Sequence of chain 1.A:
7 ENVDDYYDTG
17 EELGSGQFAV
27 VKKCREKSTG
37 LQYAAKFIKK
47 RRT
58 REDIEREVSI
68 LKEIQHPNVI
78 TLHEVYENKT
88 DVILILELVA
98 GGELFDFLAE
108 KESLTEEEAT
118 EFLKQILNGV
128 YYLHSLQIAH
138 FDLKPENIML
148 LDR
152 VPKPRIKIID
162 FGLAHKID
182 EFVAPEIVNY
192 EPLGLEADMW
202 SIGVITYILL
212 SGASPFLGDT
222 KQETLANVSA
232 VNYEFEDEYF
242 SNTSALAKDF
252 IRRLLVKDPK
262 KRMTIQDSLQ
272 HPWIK

The small molecule below binds the protein below.
Small molecule (SMILES): Nc1ncnc2c1ncn2[C@@H]1O[C@H](CO[P](=O)(O)O[P](=O)(O)CP(=O)(O)O)[C@@H](O)[C@H]1O

Binding-site contacts:
Ligand atom O1A contacts residue MG1 of chain 1.F at 2.0 Å.
Ligand atom O3A contacts residue LYS42 of chain 1.A at 2.4 Å (salt-bridge).
Ligand atom C3' contacts residue GLU143 of chain 1.A at 3.6 Å.
Ligand atom O1G contacts residue GLN23 of chain 1.A at 2.6 Å (h-bond).
Ligand atom O2B contacts residue LYS42 of chain 1.A at 3.4 Å (salt-bridge).
Ligand atom C3' contacts residue ILE160 of chain 1.A at 3.4 Å (hydrophobic).
Ligand atom PG contacts residue GLY22 of chain 1.A at 3.5 Å.
Ligand atom C5' contacts residue ILE160 of chain 1.A at 2.9 Å (hydrophobic).
Ligand atom O1B contacts residue ASP161 of chain 1.A at 2.6 Å (salt-bridge).
Ligand atom PA contacts residue LYS42 of chain 1.A at 3.5 Å.
Ligand atom PB contacts residue LYS42 of chain 1.A at 3.5 Å.
Ligand atom N6 contacts residue GLU94 of chain 1.A at 2.9 Å (salt-bridge).
Ligand atom O5' contacts residue LYS42 of chain 1.A at 3.5 Å (salt-bridge).
Ligand atom PA contacts residue MG1 of chain 1.F at 3.5 Å.
Ligand atom O2G contacts residue MG1 of chain 1.G at 3.0 Å.
Ligand atom O2B contacts residue MG1 of chain 1.G at 2.4 Å.
Ligand atom O3A contacts residue ASP161 of chain 1.A at 3.6 Å.
Ligand atom O1B contacts residue MG1 of chain 1.G at 2.6 Å.
Ligand atom C8 contacts residue ILE160 of chain 1.A at 3.6 Å (hydrophobic).
Ligand atom PB contacts residue MG1 of chain 1.G at 3.0 Å.
Ligand atom O1G contacts residue GLY22 of chain 1.A at 3.2 Å.
Ligand atom N1 contacts residue VAL96 of chain 1.A at 3.2 Å (h-bond).
Ligand atom O2' contacts residue MET146 of chain 1.A at 3.6 Å.
Ligand atom O3' contacts residue GLU100 of chain 1.A at 2.6 Å (salt-bridge).
Ligand atom PB contacts residue ASP161 of chain 1.A at 3.7 Å.
Ligand atom C3B contacts residue GLY22 of chain 1.A at 3.6 Å.
Ligand atom C2 contacts residue MET146 of chain 1.A at 3.5 Å (hydrophobic).
Ligand atom O1A contacts residue ASN144 of chain 1.A at 3.2 Å (h-bond).
Ligand atom O4' contacts residue VAL27 of chain 1.A at 3.6 Å.
Ligand atom O2' contacts residue LEU19 of chain 1.A at 3.3 Å (h-bond).
Ligand atom N6 contacts residue ILE77 of chain 1.A at 3.3 Å.
Ligand atom O1G contacts residue PHE24 of chain 1.A at 3.2 Å (h-bond).
Ligand atom O3G contacts residue GLY22 of chain 1.A at 3.3 Å.
Ligand atom N3 contacts residue MET146 of chain 1.A at 3.1 Å.
Ligand atom O3G contacts residue GLN23 of chain 1.A at 3.7 Å.
Ligand atom C2 contacts residue VAL96 of chain 1.A at 3.4 Å (hydrophobic).
Ligand atom O1A contacts residue ASP161 of chain 1.A at 2.7 Å (salt-bridge).
Ligand atom O3' contacts residue GLU143 of chain 1.A at 3.1 Å (salt-bridge).
Ligand atom O1B contacts residue MG1 of chain 1.F at 2.5 Å.
Ligand atom O2' contacts residue GLU100 of chain 1.A at 3.4 Å (salt-bridge).